Binding-site contacts:
Ligand atom S1G contacts residue PRO651 of chain 1.B at 3.6 Å.
Ligand atom O1B contacts residue LYS539 of chain 1.C at 3.4 Å.
Ligand atom O1A contacts residue MG1 of chain 1.Q at 2.1 Å.
Ligand atom O2A contacts residue THR540 of chain 1.C at 3.2 Å (h-bond).
Ligand atom C8 contacts residue GLY538 of chain 1.C at 3.6 Å.
Ligand atom S1G contacts residue ARG781 of chain 1.B at 3.6 Å.
Ligand atom O3A contacts residue MG1 of chain 1.Q at 3.3 Å.
Ligand atom O3B contacts residue GLY536 of chain 1.C at 2.9 Å (h-bond).
Ligand atom PB contacts residue GLY536 of chain 1.C at 3.7 Å.
Ligand atom O3A contacts residue GLY536 of chain 1.C at 3.6 Å.
Ligand atom N1 contacts residue ASP493 of chain 1.C at 3.6 Å.
Ligand atom PB contacts residue MG1 of chain 1.Q at 3.1 Å.
Ligand atom O1A contacts residue THR540 of chain 1.C at 3.1 Å (h-bond).
Ligand atom O3' contacts residue THR703 of chain 1.C at 3.6 Å.
Ligand atom N1 contacts residue GLY495 of chain 1.C at 3.3 Å (h-bond).
Ligand atom O3G contacts residue ARG781 of chain 1.B at 2.9 Å (salt-bridge).
Ligand atom C2 contacts residue ILE671 of chain 1.C at 3.6 Å (hydrophobic).
Ligand atom N7 contacts residue GLY538 of chain 1.C at 3.3 Å (h-bond).
Ligand atom C2 contacts residue ASP493 of chain 1.C at 3.6 Å.
Ligand atom C2 contacts residue ASN675 of chain 1.C at 3.2 Å.
Ligand atom O2A contacts residue LYS539 of chain 1.C at 3.3 Å (salt-bridge).
Ligand atom N1 contacts residue ILE671 of chain 1.C at 3.6 Å.
Ligand atom O2B contacts residue CYS537 of chain 1.C at 3.0 Å (h-bond).
Ligand atom S1G contacts residue GLY536 of chain 1.C at 3.6 Å.
Ligand atom O2G contacts residue MG1 of chain 1.Q at 2.1 Å.
Ligand atom O2B contacts residue GLY538 of chain 1.C at 3.0 Å (h-bond).
Ligand atom PA contacts residue MG1 of chain 1.Q at 3.1 Å.
Ligand atom O1B contacts residue MG1 of chain 1.Q at 2.1 Å.
Ligand atom C4 contacts residue LEU541 of chain 1.C at 3.6 Å (hydrophobic).
Ligand atom O1B contacts residue THR540 of chain 1.C at 3.0 Å (h-bond).
Ligand atom N3 contacts residue ASN675 of chain 1.C at 3.4 Å (h-bond).
Ligand atom PG contacts residue MG1 of chain 1.Q at 3.4 Å.
Ligand atom O2A contacts residue GLY538 of chain 1.C at 3.3 Å.
Ligand atom O2A contacts residue LEU541 of chain 1.C at 3.5 Å (h-bond).
Ligand atom O4' contacts residue ALA700 of chain 1.C at 3.7 Å.
Ligand atom O2B contacts residue GLY536 of chain 1.C at 3.4 Å (h-bond).
Ligand atom O2B contacts residue LYS539 of chain 1.C at 2.9 Å (salt-bridge).
Ligand atom O3B contacts residue MG1 of chain 1.Q at 3.6 Å.
Ligand atom N6 contacts residue GLY495 of chain 1.C at 3.5 Å (h-bond).
Ligand atom N7 contacts residue CYS537 of chain 1.C at 3.3 Å.

Sequence of chain 1.B:
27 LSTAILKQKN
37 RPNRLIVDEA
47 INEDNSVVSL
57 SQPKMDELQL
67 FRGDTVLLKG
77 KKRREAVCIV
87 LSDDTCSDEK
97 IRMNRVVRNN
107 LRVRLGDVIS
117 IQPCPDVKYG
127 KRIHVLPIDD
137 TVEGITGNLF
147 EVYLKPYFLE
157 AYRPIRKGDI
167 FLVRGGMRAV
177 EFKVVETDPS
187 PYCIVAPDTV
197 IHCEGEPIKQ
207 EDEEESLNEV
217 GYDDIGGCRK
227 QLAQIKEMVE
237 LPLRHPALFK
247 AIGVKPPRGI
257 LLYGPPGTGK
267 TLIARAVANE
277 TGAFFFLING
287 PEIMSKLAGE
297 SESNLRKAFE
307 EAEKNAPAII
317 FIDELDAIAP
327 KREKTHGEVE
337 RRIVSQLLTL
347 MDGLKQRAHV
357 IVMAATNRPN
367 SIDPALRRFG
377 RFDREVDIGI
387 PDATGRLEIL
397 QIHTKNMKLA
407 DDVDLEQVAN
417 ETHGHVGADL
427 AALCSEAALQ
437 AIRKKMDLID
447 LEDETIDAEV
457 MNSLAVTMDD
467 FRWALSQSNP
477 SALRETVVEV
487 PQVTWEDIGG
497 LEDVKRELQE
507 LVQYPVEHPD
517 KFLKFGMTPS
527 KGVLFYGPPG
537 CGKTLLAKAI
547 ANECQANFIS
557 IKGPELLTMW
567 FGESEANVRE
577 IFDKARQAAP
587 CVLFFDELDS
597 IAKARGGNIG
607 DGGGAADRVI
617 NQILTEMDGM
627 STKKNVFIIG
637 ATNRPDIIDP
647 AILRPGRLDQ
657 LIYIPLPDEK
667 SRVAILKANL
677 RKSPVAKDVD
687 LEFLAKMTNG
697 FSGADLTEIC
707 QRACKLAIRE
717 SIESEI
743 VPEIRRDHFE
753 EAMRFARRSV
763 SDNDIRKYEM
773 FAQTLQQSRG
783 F

A protein and the small-molecule ligand that binds it are described below.
Small molecule (SMILES): Nc1ncnc2c1ncn2[C@@H]1O[C@H](COP(=O)(O)OP(=O)(O)OP(O)(O)=S)[C@@H](O)[C@H]1O

Sequence of chain 1.C:
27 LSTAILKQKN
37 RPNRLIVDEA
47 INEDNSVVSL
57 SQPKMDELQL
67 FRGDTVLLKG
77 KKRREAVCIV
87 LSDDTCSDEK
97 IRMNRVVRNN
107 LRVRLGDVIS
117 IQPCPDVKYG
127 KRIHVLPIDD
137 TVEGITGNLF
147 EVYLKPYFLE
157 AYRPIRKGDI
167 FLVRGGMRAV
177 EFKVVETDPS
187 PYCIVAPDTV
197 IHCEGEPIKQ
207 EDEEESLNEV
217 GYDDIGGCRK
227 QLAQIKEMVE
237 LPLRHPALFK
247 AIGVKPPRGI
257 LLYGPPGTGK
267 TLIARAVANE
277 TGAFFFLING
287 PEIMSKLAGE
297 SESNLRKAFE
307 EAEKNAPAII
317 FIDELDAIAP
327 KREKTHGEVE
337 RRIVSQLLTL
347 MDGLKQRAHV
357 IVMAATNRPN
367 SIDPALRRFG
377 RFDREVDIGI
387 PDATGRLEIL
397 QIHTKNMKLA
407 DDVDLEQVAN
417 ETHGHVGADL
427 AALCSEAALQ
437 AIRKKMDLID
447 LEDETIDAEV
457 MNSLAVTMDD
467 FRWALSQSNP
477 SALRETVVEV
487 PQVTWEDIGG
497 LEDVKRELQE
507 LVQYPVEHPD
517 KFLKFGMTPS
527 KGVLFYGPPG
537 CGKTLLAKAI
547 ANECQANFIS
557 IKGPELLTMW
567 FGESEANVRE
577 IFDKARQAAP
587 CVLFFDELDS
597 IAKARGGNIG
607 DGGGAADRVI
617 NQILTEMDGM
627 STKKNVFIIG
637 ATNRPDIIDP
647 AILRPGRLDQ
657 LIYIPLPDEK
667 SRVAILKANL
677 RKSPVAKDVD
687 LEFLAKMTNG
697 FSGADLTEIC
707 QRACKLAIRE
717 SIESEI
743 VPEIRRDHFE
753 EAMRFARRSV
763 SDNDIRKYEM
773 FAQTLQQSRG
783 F